Binding-site contacts:
Ligand atom C3 contacts residue THR365 of chain 1.C at 4.4 Å.
Ligand atom C2 contacts residue THR365 of chain 1.C at 4.3 Å.
Ligand atom C5 contacts residue ASN363 of chain 1.C at 3.7 Å.
Ligand atom C8 contacts residue ASN363 of chain 1.C at 3.7 Å.
Ligand atom C8 contacts residue THR365 of chain 1.C at 4.1 Å.
Ligand atom C8 contacts residue MET350 of chain 1.C at 3.8 Å (hydrophobic).
Ligand atom O7 contacts residue MET350 of chain 1.C at 3.6 Å.
Ligand atom O5 contacts residue THR365 of chain 1.C at 4.5 Å.
Ligand atom C7 contacts residue THR365 of chain 1.C at 4.3 Å.
Ligand atom O7 contacts residue ASN363 of chain 1.C at 3.1 Å (h-bond).
Ligand atom N2 contacts residue THR365 of chain 1.C at 3.5 Å.
Ligand atom C3 contacts residue ASN363 of chain 1.C at 3.7 Å.
Ligand atom C7 contacts residue MET350 of chain 1.C at 4.2 Å (hydrophobic).
Ligand atom C8 contacts residue VAL349 of chain 1.C at 3.9 Å (hydrophobic).
Ligand atom O5 contacts residue ASN363 of chain 1.C at 2.4 Å (h-bond).
Ligand atom C1 contacts residue ASN363 of chain 1.C at 1.5 Å.
Ligand atom C1 contacts residue THR365 of chain 1.C at 3.6 Å.
Ligand atom N2 contacts residue ASN363 of chain 1.C at 2.9 Å (h-bond).
Ligand atom C4 contacts residue ASN363 of chain 1.C at 4.3 Å.
Ligand atom C8 contacts residue SER341 of chain 1.C at 4.0 Å.
Ligand atom C2 contacts residue ASN363 of chain 1.C at 2.5 Å.
Ligand atom C7 contacts residue ASN363 of chain 1.C at 3.2 Å.

Sequence of chain 1.C:
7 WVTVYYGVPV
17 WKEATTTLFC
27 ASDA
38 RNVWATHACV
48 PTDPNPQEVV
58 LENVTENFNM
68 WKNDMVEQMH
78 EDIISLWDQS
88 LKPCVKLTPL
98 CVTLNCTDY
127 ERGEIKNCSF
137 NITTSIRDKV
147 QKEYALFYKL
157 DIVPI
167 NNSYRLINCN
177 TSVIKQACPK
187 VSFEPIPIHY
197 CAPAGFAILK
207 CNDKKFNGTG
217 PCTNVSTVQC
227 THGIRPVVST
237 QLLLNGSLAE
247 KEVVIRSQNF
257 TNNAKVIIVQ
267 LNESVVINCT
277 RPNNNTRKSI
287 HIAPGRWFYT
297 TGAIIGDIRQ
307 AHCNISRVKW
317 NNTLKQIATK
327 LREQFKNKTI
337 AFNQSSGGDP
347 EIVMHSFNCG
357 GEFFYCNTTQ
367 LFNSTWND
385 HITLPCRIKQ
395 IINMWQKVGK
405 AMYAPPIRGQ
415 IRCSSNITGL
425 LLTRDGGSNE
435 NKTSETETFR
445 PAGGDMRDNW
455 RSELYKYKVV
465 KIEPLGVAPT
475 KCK

The protein below binds the small molecule below.
Small molecule (SMILES): CC(=O)N[C@H]1[C@H](O[C@H]2[C@H](O)[C@@H](NC(C)=O)CO[C@@H]2CO)O[C@H](CO)[C@@H](O[C@@H]2O[C@H](CO)[C@@H](O)[C@H](O)[C@@H]2O)[C@@H]1O